Binding-site contacts:
Ligand atom N1 contacts residue GLY217 of chain 1.B at 3.4 Å.
Ligand atom C1 contacts residue CYS210 of chain 1.B at 3.7 Å (hydrophobic).
Ligand atom C11 contacts residue GLY209 of chain 1.B at 3.8 Å.
Ligand atom C2 contacts residue SER181 of chain 1.B at 3.7 Å.
Ligand atom O1 contacts residue TAM1 of chain 1.N at 3.3 Å.
Ligand atom N2 contacts residue ASP180 of chain 1.B at 2.6 Å (salt-bridge).
Ligand atom C6 contacts residue CYS182 of chain 1.B at 4.0 Å (hydrophobic).
Ligand atom O1 contacts residue GLN183 of chain 1.B at 3.7 Å.
Ligand atom N1 contacts residue SER181 of chain 1.B at 2.9 Å (h-bond).
Ligand atom C7 contacts residue GLN183 of chain 1.B at 3.9 Å.
Ligand atom C2 contacts residue GLY207 of chain 1.B at 3.6 Å.
Ligand atom C6 contacts residue GLN183 of chain 1.B at 3.8 Å.
Ligand atom C8 contacts residue TAM1 of chain 1.N at 3.9 Å.
Ligand atom C1 contacts residue CYS182 of chain 1.B at 4.0 Å (hydrophobic).
Ligand atom C3 contacts residue GLY207 of chain 1.B at 3.8 Å.
Ligand atom C11 contacts residue SER181 of chain 1.B at 3.1 Å.
Ligand atom C1 contacts residue GLY207 of chain 1.B at 3.8 Å.
Ligand atom C2 contacts residue TRP206 of chain 1.B at 3.8 Å (hydrophobic).
Ligand atom C11 contacts residue GLY207 of chain 1.B at 3.8 Å.
Ligand atom C11 contacts residue ASP180 of chain 1.B at 3.4 Å.
Ligand atom N1 contacts residue ASP180 of chain 1.B at 2.7 Å (salt-bridge).
Ligand atom C3 contacts residue SER181 of chain 1.B at 4.1 Å.
Ligand atom C4 contacts residue SER205 of chain 1.B at 4.0 Å.
Ligand atom C8 contacts residue GLN183 of chain 1.B at 3.6 Å.
Ligand atom C7 contacts residue TAM1 of chain 1.N at 3.7 Å.
Ligand atom C3 contacts residue TRP206 of chain 1.B at 3.5 Å (hydrophobic).
Ligand atom C2 contacts residue GLY209 of chain 1.B at 4.0 Å.
Ligand atom N2 contacts residue SER181 of chain 1.B at 3.5 Å (h-bond).
Ligand atom C7 contacts residue SER186 of chain 1.B at 3.5 Å.
Ligand atom C4 contacts residue SER186 of chain 1.B at 3.8 Å.
Ligand atom C10 contacts residue GLN183 of chain 1.B at 3.9 Å.
Ligand atom C9 contacts residue GLN183 of chain 1.B at 3.6 Å.
Ligand atom C3 contacts residue THR204 of chain 1.B at 4.1 Å.
Ligand atom C5 contacts residue CYS182 of chain 1.B at 4.0 Å (hydrophobic).
Ligand atom C1 contacts residue GLY209 of chain 1.B at 3.3 Å.
Ligand atom C5 contacts residue GLN183 of chain 1.B at 3.9 Å.
Ligand atom N2 contacts residue GLY207 of chain 1.B at 3.8 Å.
Ligand atom C4 contacts residue TRP206 of chain 1.B at 3.7 Å (hydrophobic).
Ligand atom N2 contacts residue GLY209 of chain 1.B at 2.9 Å (h-bond).
Ligand atom N2 contacts residue CYS210 of chain 1.B at 3.8 Å.

Sequence of chain 1.B:
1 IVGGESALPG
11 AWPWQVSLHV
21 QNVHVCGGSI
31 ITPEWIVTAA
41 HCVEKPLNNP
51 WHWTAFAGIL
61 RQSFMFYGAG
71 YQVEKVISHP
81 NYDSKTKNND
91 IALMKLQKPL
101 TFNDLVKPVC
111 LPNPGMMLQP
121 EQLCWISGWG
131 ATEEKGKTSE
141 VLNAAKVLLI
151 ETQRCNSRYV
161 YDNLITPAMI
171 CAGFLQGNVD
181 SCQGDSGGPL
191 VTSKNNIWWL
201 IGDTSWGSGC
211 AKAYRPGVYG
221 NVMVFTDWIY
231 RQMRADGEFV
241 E

The protein below binds the small molecule below.
Small molecule (SMILES): [H]/N=C(/N)c1ccc2cc(O)ccc2c1